This protein binds this small molecule.
Small molecule (SMILES): CC(=O)N[C@@H]1[C@@H](O)[C@H](O)[C@@H](CO)O[C@H]1O

Sequence of chain 1.A:
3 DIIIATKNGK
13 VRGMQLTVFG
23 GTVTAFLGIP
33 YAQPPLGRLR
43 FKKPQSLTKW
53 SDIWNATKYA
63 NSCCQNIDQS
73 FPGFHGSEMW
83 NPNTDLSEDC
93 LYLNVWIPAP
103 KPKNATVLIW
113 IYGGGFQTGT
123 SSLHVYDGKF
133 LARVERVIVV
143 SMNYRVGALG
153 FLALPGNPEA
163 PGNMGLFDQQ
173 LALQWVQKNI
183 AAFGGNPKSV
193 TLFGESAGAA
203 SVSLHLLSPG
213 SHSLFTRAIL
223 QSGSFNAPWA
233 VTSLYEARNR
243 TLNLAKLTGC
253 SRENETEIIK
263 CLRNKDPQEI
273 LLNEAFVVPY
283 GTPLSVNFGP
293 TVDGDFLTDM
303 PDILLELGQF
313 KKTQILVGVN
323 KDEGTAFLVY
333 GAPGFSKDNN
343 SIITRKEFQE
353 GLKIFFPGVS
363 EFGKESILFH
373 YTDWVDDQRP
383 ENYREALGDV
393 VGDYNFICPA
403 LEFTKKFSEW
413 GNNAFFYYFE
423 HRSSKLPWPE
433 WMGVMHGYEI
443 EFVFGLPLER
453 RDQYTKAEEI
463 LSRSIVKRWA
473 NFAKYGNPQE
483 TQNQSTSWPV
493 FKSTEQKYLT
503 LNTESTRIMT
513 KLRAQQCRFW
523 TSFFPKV

Binding-site contacts:
Ligand atom O7 contacts residue ASN485 of chain 1.A at 3.3 Å (h-bond).
Ligand atom C8 contacts residue LYS469 of chain 1.A at 3.7 Å.
Ligand atom N2 contacts residue ASN485 of chain 1.A at 3.0 Å (h-bond).
Ligand atom N2 contacts residue ARG465 of chain 1.A at 4.0 Å.
Ligand atom C7 contacts residue ARG465 of chain 1.A at 3.5 Å.
Ligand atom C8 contacts residue ARG465 of chain 1.A at 3.7 Å.
Ligand atom C3 contacts residue ASN485 of chain 1.A at 3.8 Å.
Ligand atom O3 contacts residue ARG465 of chain 1.A at 3.7 Å.
Ligand atom O7 contacts residue ARG465 of chain 1.A at 3.6 Å.
Ligand atom C8 contacts residue SER466 of chain 1.A at 4.3 Å.
Ligand atom C5 contacts residue ASN485 of chain 1.A at 3.7 Å.
Ligand atom C7 contacts residue GLU482 of chain 1.A at 4.4 Å.
Ligand atom O7 contacts residue SER466 of chain 1.A at 4.5 Å.
Ligand atom C1 contacts residue ASN485 of chain 1.A at 1.4 Å.
Ligand atom C7 contacts residue ASN485 of chain 1.A at 3.4 Å.
Ligand atom C8 contacts residue GLU482 of chain 1.A at 3.8 Å.
Ligand atom C4 contacts residue ASN485 of chain 1.A at 4.2 Å.
Ligand atom C2 contacts residue ASN485 of chain 1.A at 2.5 Å.
Ligand atom O5 contacts residue ASN485 of chain 1.A at 2.4 Å (h-bond).